Binding-site contacts:
Ligand atom P contacts residue ARG34 of chain 1.A at 3.7 Å.
Ligand atom N2 contacts residue TRP33 of chain 1.A at 3.6 Å.
Ligand atom N3 contacts residue TRP33 of chain 1.A at 3.2 Å (h-bond).
Ligand atom O4' contacts residue TYR38 of chain 1.A at 3.5 Å.
Ligand atom N9 contacts residue ARG34 of chain 1.A at 3.6 Å.
Ligand atom C8 contacts residue ARG34 of chain 1.A at 3.5 Å.
Ligand atom C6 contacts residue TRP33 of chain 1.A at 3.9 Å (hydrophobic).
Ligand atom OP1 contacts residue MET68 of chain 1.A at 2.9 Å (h-bond).
Ligand atom C5' contacts residue GLY63 of chain 1.A at 3.3 Å.
Ligand atom N3 contacts residue GLY37 of chain 1.A at 3.4 Å.
Ligand atom OP2 contacts residue ARG67 of chain 1.A at 3.5 Å.
Ligand atom OP1 contacts residue LYS66 of chain 1.A at 3.8 Å.
Ligand atom OP1 contacts residue TYR26 of chain 1.A at 3.1 Å (h-bond).
Ligand atom O4' contacts residue ARG34 of chain 1.A at 3.4 Å.
Ligand atom P contacts residue MET68 of chain 1.A at 3.9 Å.
Ligand atom C4 contacts residue TRP33 of chain 1.A at 3.5 Å (hydrophobic).
Ligand atom O5' contacts residue ARG67 of chain 1.A at 3.8 Å.
Ligand atom OP1 contacts residue ARG34 of chain 1.A at 3.1 Å.
Ligand atom C2' contacts residue GLY37 of chain 1.A at 3.9 Å.
Ligand atom C2 contacts residue TRP33 of chain 1.A at 3.2 Å (hydrophobic).
Ligand atom C4' contacts residue GLY63 of chain 1.A at 3.3 Å.
Ligand atom N7 contacts residue ARG34 of chain 1.A at 3.5 Å (salt-bridge).
Ligand atom OP1 contacts residue TYR38 of chain 1.A at 3.0 Å (h-bond).
Ligand atom OP1 contacts residue ARG67 of chain 1.A at 3.5 Å (salt-bridge).
Ligand atom P contacts residue LYS71 of chain 1.A at 3.7 Å.
Ligand atom O6 contacts residue TRP33 of chain 1.A at 3.8 Å.
Ligand atom O3' contacts residue ILE64 of chain 1.A at 3.7 Å.
Ligand atom N1 contacts residue TRP33 of chain 1.A at 3.6 Å.
Ligand atom O5' contacts residue LYS71 of chain 1.A at 3.6 Å.
Ligand atom C5' contacts residue ARG67 of chain 1.A at 3.9 Å.
Ligand atom C1' contacts residue ARG34 of chain 1.A at 3.7 Å.
Ligand atom C4 contacts residue ARG34 of chain 1.A at 3.8 Å.
Ligand atom O3' contacts residue GLY63 of chain 1.A at 3.5 Å.
Ligand atom OP1 contacts residue GLY65 of chain 1.A at 3.0 Å (h-bond).
Ligand atom O3' contacts residue MET68 of chain 1.A at 3.6 Å.
Ligand atom OP3 contacts residue LYS83 of chain 1.A at 3.7 Å.
Ligand atom OP1 contacts residue GLY63 of chain 1.A at 3.5 Å (h-bond).
Ligand atom C1' contacts residue GLY37 of chain 1.A at 3.9 Å.
Ligand atom OP2 contacts residue ARG34 of chain 1.A at 3.5 Å.
Ligand atom OP3 contacts residue LYS71 of chain 1.A at 2.8 Å (salt-bridge).

A small-molecule ligand and the protein it binds are described below.
Small molecule (SMILES): Nc1ccn([C@H]2C[C@H](O[P](=O)(O)OC[C@H]3O[C@@H](n4cnc5c(=O)nc(N)[nH]c54)C[C@@H]3O)[C@@H](CO[P](=O)(O)O[C@H]3C[C@H](n4ccc(N)nc4=O)O[C@@H]3CO[P](=O)(O)O[C@H]3C[C@H](n4cnc5c(=O)nc(N)[nH]c54)O[C@@H]3COP(=O)(O)O)O2)c(=O)n1

Sequence of chain 1.A:
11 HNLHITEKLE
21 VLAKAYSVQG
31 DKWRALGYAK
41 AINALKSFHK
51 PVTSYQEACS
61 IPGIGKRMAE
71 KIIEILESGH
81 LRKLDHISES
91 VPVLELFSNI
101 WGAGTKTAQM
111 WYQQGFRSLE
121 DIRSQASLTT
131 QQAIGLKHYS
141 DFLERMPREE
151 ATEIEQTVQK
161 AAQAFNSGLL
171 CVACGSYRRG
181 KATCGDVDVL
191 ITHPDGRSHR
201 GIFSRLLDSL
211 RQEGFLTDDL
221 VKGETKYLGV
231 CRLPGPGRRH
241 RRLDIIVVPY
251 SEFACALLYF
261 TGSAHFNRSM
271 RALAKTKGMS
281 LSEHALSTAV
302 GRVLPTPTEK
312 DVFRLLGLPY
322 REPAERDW